Sequence of chain 1.D:
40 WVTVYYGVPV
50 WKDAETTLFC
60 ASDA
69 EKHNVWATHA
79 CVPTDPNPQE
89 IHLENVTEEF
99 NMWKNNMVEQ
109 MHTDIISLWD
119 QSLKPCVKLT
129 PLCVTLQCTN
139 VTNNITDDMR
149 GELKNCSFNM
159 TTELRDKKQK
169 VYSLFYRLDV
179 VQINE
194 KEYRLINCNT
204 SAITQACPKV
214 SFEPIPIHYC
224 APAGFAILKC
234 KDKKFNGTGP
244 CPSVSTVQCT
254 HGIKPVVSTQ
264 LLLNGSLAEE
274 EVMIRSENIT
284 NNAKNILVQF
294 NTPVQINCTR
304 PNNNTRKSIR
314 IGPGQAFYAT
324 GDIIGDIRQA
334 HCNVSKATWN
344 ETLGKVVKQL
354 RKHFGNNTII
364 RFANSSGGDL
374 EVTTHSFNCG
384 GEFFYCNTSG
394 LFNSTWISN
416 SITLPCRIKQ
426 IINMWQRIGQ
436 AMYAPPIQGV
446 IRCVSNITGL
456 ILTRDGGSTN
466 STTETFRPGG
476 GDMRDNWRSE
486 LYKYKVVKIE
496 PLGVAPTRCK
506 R

A protein and the small-molecule ligand that binds it are described below.
Small molecule (SMILES): CC(=O)N[C@@H]1[C@@H](O)[C@H](O)[C@@H](CO)O[C@H]1O

Binding-site contacts:
Ligand atom O3 contacts residue NAG2 of chain 1.W at 4.0 Å.
Ligand atom C2 contacts residue ASN396 of chain 1.D at 2.4 Å.
Ligand atom O7 contacts residue ASN396 of chain 1.D at 4.0 Å.
Ligand atom C7 contacts residue ASN396 of chain 1.D at 3.6 Å.
Ligand atom C1 contacts residue ASN396 of chain 1.D at 1.5 Å.
Ligand atom C7 contacts residue NAG2 of chain 1.W at 3.9 Å.
Ligand atom C8 contacts residue NAG1 of chain 1.W at 3.7 Å.
Ligand atom C7 contacts residue NAG1 of chain 1.W at 4.5 Å.
Ligand atom C3 contacts residue ASN396 of chain 1.D at 3.8 Å.
Ligand atom O7 contacts residue NAG2 of chain 1.W at 3.6 Å.
Ligand atom C5 contacts residue ASN396 of chain 1.D at 3.7 Å.
Ligand atom C4 contacts residue ASN396 of chain 1.D at 4.2 Å.
Ligand atom C8 contacts residue NAG2 of chain 1.W at 3.8 Å.
Ligand atom N2 contacts residue ASN396 of chain 1.D at 2.8 Å (h-bond).
Ligand atom O7 contacts residue NAG1 of chain 1.W at 4.4 Å.
Ligand atom O5 contacts residue ASN396 of chain 1.D at 2.4 Å (h-bond).